Binding-site contacts:
Ligand atom O6 contacts residue ARG170 of chain 46.A at 0.9 Å (salt-bridge).
Ligand atom OP1 contacts residue ARG251 of chain 49.A at 3.4 Å (salt-bridge).
Ligand atom C5' contacts residue ARG184 of chain 49.A at 3.4 Å.
Ligand atom C4 contacts residue LYS186 of chain 49.A at 3.6 Å.
Ligand atom C5 contacts residue LYS186 of chain 49.A at 3.6 Å.
Ligand atom O6 contacts residue DC1 of chain 44.C at 2.9 Å (h-bond).
Ligand atom C6 contacts residue ARG170 of chain 46.A at 1.9 Å.
Ligand atom C4 contacts residue ILE172 of chain 46.A at 3.5 Å (hydrophobic).
Ligand atom C4 contacts residue LYS379 of chain 44.A at 3.9 Å.
Ligand atom N2 contacts residue DC1 of chain 44.C at 2.8 Å (h-bond).
Ligand atom N1 contacts residue PRO171 of chain 46.A at 3.8 Å.
Ligand atom N3 contacts residue ILE172 of chain 46.A at 3.5 Å.
Ligand atom N2 contacts residue PRO171 of chain 46.A at 2.9 Å (h-bond).
Ligand atom O3' contacts residue ARG184 of chain 49.A at 3.1 Å (salt-bridge).
Ligand atom C4' contacts residue ARG251 of chain 49.A at 3.8 Å.
Ligand atom C2 contacts residue ILE172 of chain 46.A at 3.8 Å (hydrophobic).
Ligand atom C2 contacts residue DC1 of chain 44.C at 3.5 Å.
Ligand atom O5' contacts residue ARG184 of chain 49.A at 2.3 Å (salt-bridge).
Ligand atom C2 contacts residue PRO171 of chain 46.A at 3.6 Å (hydrophobic).
Ligand atom N1 contacts residue ARG170 of chain 46.A at 2.5 Å (salt-bridge).
Ligand atom C5' contacts residue ARG251 of chain 49.A at 3.8 Å.
Ligand atom C2 contacts residue ARG170 of chain 46.A at 3.9 Å.
Ligand atom C4' contacts residue ARG184 of chain 49.A at 3.4 Å.
Ligand atom N4 contacts residue LEU169 of chain 46.A at 3.9 Å.
Ligand atom N2 contacts residue ILE172 of chain 46.A at 3.6 Å.
Ligand atom C6 contacts residue DC1 of chain 44.C at 3.5 Å.
Ligand atom N4 contacts residue LYS186 of chain 49.A at 3.9 Å.
Ligand atom O4' contacts residue ASP535 of chain 49.A at 3.7 Å.
Ligand atom N4 contacts residue ASN380 of chain 44.A at 3.1 Å (h-bond).
Ligand atom N3 contacts residue LYS186 of chain 49.A at 3.5 Å.
Ligand atom C5 contacts residue ARG170 of chain 46.A at 3.1 Å.
Ligand atom O2 contacts residue LYS185 of chain 49.A at 3.7 Å.
Ligand atom N4 contacts residue ILE172 of chain 46.A at 3.7 Å.
Ligand atom OP1 contacts residue ARG184 of chain 49.A at 2.5 Å (salt-bridge).
Ligand atom O2 contacts residue ARG184 of chain 49.A at 3.7 Å.
Ligand atom P contacts residue ARG184 of chain 49.A at 2.8 Å.
Ligand atom C6 contacts residue LYS186 of chain 49.A at 3.7 Å.
Ligand atom N4 contacts residue LYS379 of chain 44.A at 3.0 Å (salt-bridge).
Ligand atom N1 contacts residue DC1 of chain 44.C at 2.9 Å (h-bond).
Ligand atom N7 contacts residue ARG170 of chain 46.A at 3.8 Å.

Sequence of chain 46.A:
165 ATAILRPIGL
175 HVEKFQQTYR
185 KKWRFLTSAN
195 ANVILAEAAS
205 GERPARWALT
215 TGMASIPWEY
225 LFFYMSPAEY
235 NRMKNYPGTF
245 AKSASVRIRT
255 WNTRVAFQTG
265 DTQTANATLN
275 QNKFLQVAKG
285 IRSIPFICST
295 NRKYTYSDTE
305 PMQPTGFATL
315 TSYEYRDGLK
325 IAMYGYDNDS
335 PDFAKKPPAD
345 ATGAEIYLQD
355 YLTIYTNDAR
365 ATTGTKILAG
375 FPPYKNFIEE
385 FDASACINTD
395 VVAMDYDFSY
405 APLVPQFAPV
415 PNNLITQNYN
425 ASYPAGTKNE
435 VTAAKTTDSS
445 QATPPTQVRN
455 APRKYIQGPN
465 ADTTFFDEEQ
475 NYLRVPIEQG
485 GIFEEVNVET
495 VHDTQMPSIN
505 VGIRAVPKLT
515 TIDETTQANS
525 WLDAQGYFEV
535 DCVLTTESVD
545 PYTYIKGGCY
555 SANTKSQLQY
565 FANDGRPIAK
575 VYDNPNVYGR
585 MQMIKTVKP

Sequence of chain 44.A:
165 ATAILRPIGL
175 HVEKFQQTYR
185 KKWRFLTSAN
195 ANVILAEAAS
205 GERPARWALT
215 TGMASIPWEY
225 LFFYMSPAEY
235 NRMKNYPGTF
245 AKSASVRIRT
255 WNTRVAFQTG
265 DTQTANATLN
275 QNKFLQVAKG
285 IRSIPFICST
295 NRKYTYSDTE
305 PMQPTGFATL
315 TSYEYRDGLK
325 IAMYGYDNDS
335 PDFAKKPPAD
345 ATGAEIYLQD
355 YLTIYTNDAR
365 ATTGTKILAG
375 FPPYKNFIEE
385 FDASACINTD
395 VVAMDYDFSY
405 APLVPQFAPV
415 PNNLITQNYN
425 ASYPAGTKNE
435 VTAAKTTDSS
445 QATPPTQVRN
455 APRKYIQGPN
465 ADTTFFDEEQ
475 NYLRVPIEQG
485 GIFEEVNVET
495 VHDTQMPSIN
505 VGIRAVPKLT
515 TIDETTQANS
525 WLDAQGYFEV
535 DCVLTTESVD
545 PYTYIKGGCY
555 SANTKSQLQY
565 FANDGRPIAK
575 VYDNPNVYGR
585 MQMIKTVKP

Sequence of chain 49.A:
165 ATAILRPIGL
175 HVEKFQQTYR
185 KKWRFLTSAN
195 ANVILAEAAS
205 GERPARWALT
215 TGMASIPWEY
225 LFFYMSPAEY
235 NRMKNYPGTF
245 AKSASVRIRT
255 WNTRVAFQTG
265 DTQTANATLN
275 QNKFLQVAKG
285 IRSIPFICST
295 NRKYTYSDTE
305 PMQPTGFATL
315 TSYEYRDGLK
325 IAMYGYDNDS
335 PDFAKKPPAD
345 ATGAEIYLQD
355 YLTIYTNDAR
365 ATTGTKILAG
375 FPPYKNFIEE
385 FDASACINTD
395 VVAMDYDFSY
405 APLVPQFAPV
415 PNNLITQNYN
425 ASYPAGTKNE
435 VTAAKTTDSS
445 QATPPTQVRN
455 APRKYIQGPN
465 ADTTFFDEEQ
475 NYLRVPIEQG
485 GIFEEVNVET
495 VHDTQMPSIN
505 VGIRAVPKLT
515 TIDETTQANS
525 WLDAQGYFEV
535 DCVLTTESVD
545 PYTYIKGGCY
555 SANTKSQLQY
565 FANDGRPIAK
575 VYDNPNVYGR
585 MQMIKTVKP

A protein and the small-molecule ligand that binds it are described below.
Small molecule (SMILES): N=c1ccn([C@H]2C[C@H](O[P](=O)(O)OC[C@H]3O[C@@H](n4cnc5c(=O)nc(N)[nH]c54)C[C@@H]3O)[C@@H](COP(=O)=O)O2)c(=O)[nH]1